Sequence of chain 4.V:
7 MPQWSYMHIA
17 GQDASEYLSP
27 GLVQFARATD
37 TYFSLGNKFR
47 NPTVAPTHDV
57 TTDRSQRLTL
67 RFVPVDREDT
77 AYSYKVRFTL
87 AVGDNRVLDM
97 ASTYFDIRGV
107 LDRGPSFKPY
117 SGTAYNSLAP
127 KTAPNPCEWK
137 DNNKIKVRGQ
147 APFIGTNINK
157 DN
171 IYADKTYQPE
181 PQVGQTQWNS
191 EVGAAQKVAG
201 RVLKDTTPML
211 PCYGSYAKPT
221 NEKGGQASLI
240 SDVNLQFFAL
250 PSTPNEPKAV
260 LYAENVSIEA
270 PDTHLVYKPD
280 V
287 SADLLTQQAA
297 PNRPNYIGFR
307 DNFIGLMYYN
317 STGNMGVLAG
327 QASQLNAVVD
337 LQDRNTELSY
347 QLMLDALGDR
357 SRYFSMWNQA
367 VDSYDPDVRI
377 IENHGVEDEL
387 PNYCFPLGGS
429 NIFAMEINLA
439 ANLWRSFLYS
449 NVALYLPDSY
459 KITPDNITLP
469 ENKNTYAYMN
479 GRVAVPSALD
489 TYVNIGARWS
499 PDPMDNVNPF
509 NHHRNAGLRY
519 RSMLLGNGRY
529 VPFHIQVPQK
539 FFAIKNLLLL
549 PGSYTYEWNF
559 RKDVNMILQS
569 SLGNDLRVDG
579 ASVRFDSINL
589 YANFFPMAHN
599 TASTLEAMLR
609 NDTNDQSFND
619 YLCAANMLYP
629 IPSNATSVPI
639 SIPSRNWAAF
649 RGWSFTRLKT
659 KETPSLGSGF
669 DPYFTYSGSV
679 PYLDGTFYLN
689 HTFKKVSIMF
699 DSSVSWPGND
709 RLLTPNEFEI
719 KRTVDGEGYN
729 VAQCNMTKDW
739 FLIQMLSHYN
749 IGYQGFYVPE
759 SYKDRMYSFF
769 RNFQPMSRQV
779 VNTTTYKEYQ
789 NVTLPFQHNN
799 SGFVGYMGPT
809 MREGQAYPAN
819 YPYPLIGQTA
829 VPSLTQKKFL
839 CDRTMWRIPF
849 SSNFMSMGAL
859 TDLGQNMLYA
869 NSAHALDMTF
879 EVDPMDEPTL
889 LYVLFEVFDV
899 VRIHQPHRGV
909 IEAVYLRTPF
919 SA

This small molecule binds to this protein.
Small molecule (SMILES): NC(N)=NCCC[C@H](NC(=O)[C@@H]1CCCN1)C(=O)N[C@H](C=O)Cc1cnc[nH]1

Binding-site contacts:
Ligand atom CA contacts residue TYR619 of chain 4.T at 3.6 Å (hydrophobic).
Ligand atom CG contacts residue PHE896 of chain 4.T at 3.4 Å (hydrophobic).
Ligand atom CE1 contacts residue MET843 of chain 4.T at 4.1 Å (hydrophobic).
Ligand atom CG contacts residue ARG46 of chain 4.V at 3.7 Å.
Ligand atom N contacts residue CYS621 of chain 4.T at 3.2 Å (h-bond).
Ligand atom CA contacts residue TYR619 of chain 4.T at 3.8 Å (hydrophobic).
Ligand atom CB contacts residue CYS621 of chain 4.T at 3.7 Å (hydrophobic).
Ligand atom N contacts residue ASN617 of chain 4.T at 2.8 Å (h-bond).
Ligand atom CA contacts residue ARG649 of chain 4.T at 4.0 Å.
Ligand atom N contacts residue TYR619 of chain 4.T at 3.4 Å.
Ligand atom C contacts residue ASN617 of chain 4.T at 4.2 Å.
Ligand atom CB contacts residue ARG649 of chain 4.T at 3.8 Å.
Ligand atom C contacts residue ARG649 of chain 4.T at 3.8 Å.
Ligand atom CB contacts residue TYR619 of chain 4.T at 4.0 Å (hydrophobic).
Ligand atom CD contacts residue ARG46 of chain 4.V at 3.9 Å.
Ligand atom CB contacts residue ARG649 of chain 4.T at 3.6 Å.
Ligand atom ND1 contacts residue GLU894 of chain 4.T at 3.9 Å.
Ligand atom N contacts residue ARG649 of chain 4.T at 3.8 Å.
Ligand atom CG contacts residue ASN617 of chain 4.T at 3.6 Å.
Ligand atom CE1 contacts residue GLU894 of chain 4.T at 4.3 Å.
Ligand atom CB contacts residue PHE896 of chain 4.T at 3.9 Å (hydrophobic).
Ligand atom CB contacts residue TYR619 of chain 4.T at 3.1 Å (hydrophobic).
Ligand atom N contacts residue ASP618 of chain 4.T at 3.5 Å (salt-bridge).
Ligand atom N contacts residue TYR619 of chain 4.T at 3.7 Å.
Ligand atom O contacts residue TYR619 of chain 4.T at 3.9 Å.
Ligand atom CA contacts residue ARG649 of chain 4.T at 3.9 Å.
Ligand atom CA contacts residue ASN617 of chain 4.T at 4.2 Å.
Ligand atom CD2 contacts residue ARG845 of chain 4.T at 3.8 Å.
Ligand atom CE1 contacts residue LEU348 of chain 4.T at 4.0 Å (hydrophobic).
Ligand atom O contacts residue ARG649 of chain 4.T at 3.2 Å (salt-bridge).
Ligand atom CA contacts residue CYS621 of chain 4.T at 3.1 Å (hydrophobic).
Ligand atom CD2 contacts residue GLU894 of chain 4.T at 4.2 Å.
Ligand atom C contacts residue TYR619 of chain 4.T at 3.4 Å (hydrophobic).
Ligand atom CD contacts residue ASN617 of chain 4.T at 2.8 Å.
Ligand atom CD contacts residue CYS621 of chain 4.T at 4.2 Å (hydrophobic).
Ligand atom O contacts residue ARG845 of chain 4.T at 4.2 Å.
Ligand atom ND1 contacts residue LEU348 of chain 4.T at 4.2 Å.
Ligand atom C contacts residue ARG649 of chain 4.T at 4.2 Å.
Ligand atom CB contacts residue GLU894 of chain 4.T at 4.2 Å.
Ligand atom CG contacts residue GLU894 of chain 4.T at 3.8 Å.

Sequence of chain 4.T:
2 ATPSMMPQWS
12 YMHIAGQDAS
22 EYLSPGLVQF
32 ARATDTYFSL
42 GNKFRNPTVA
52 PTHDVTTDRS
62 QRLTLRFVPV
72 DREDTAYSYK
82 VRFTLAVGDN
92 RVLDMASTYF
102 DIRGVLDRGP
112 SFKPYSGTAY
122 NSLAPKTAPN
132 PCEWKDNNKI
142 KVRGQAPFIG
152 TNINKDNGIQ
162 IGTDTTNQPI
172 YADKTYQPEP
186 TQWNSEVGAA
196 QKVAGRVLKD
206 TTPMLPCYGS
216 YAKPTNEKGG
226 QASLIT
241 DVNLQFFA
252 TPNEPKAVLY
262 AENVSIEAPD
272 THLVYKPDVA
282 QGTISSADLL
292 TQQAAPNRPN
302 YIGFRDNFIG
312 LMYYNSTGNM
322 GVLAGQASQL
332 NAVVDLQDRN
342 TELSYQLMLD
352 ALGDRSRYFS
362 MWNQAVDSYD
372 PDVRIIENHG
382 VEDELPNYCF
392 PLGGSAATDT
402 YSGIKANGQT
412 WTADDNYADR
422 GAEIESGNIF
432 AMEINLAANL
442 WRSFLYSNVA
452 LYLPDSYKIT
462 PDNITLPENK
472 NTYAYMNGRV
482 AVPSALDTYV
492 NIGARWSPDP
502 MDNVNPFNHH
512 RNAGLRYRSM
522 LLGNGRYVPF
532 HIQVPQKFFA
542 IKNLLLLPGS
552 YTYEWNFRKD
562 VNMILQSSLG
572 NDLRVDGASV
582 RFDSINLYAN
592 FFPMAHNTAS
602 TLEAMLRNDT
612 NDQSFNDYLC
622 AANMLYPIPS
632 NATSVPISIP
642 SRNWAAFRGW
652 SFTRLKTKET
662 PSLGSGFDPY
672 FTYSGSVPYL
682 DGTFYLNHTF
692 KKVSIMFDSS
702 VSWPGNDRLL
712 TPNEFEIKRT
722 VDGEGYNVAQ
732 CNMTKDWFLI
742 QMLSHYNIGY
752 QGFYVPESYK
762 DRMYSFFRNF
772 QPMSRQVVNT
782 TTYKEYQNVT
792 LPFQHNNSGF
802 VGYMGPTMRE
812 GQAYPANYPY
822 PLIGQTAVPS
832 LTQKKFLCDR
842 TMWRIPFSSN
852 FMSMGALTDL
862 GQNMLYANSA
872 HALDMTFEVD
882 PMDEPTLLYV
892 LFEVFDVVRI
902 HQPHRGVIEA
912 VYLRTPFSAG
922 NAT